Binding-site contacts:
Ligand atom O2 contacts residue 91R1 of chain 1.H at 0.9 Å (h-bond).
Ligand atom C6 contacts residue 91R1 of chain 1.H at 0.9 Å.
Ligand atom C12 contacts residue 91R1 of chain 1.H at 0.1 Å.
Ligand atom O4 contacts residue 91R1 of chain 1.H at 0.1 Å (h-bond).
Ligand atom C5 contacts residue 91R1 of chain 1.H at 0.4 Å.
Ligand atom O9 contacts residue MG1 of chain 1.E at 2.2 Å.
Ligand atom O8 contacts residue 91R1 of chain 1.H at 0.2 Å (h-bond).
Ligand atom O6 contacts residue MG1 of chain 1.E at 2.2 Å.
Ligand atom O11 contacts residue 91R1 of chain 1.H at 0.1 Å (h-bond).
Ligand atom C1 contacts residue 91R1 of chain 1.H at 0.1 Å.
Ligand atom O contacts residue 91R1 of chain 1.H at 0.1 Å (h-bond).
Ligand atom O6 contacts residue 91R1 of chain 1.H at 0.2 Å (h-bond).
Ligand atom P1 contacts residue 91R1 of chain 1.H at 0.1 Å.
Ligand atom O13 contacts residue 91R1 of chain 1.H at 0.2 Å (h-bond).
Ligand atom O7 contacts residue 91R1 of chain 1.H at 0.1 Å (h-bond).
Ligand atom P2 contacts residue 91R1 of chain 1.H at 0.1 Å.
Ligand atom C contacts residue 91R1 of chain 1.H at 0.1 Å.
Ligand atom C9 contacts residue 91R1 of chain 1.H at 0.1 Å.
Ligand atom O5 contacts residue 91R1 of chain 1.H at 0.1 Å (h-bond).
Ligand atom O12 contacts residue 91R1 of chain 1.H at 0.1 Å (h-bond).
Ligand atom O14 contacts residue 91R1 of chain 1.H at 0.2 Å (h-bond).
Ligand atom P contacts residue 91R1 of chain 1.H at 0.2 Å.
Ligand atom C3 contacts residue 91R1 of chain 1.H at 0.1 Å.
Ligand atom C8 contacts residue 91R1 of chain 1.H at 0.0 Å.
Ligand atom O15 contacts residue 91R1 of chain 1.H at 0.0 Å (h-bond).
Ligand atom C7 contacts residue 91R1 of chain 1.H at 0.3 Å.
Ligand atom O1 contacts residue 91R1 of chain 1.H at 0.2 Å (h-bond).
Ligand atom C13 contacts residue 91R1 of chain 1.H at 0.1 Å.
Ligand atom C4 contacts residue 91R1 of chain 1.H at 0.2 Å.
Ligand atom O10 contacts residue 91R1 of chain 1.H at 0.1 Å (h-bond).
Ligand atom N contacts residue 91R1 of chain 1.H at 0.1 Å (h-bond).
Ligand atom O12 contacts residue LYS371 of chain 1.A at 2.5 Å (salt-bridge).
Ligand atom O13 contacts residue MG1 of chain 1.E at 2.1 Å.
Ligand atom O3 contacts residue 91R1 of chain 1.H at 1.3 Å.
Ligand atom N1 contacts residue 91R1 of chain 1.H at 0.1 Å (h-bond).
Ligand atom C2 contacts residue 91R1 of chain 1.H at 0.1 Å.
Ligand atom O6 contacts residue MG1 of chain 1.D at 2.3 Å.
Ligand atom O9 contacts residue 91R1 of chain 1.H at 0.1 Å (h-bond).
Ligand atom C10 contacts residue 91R1 of chain 1.H at 0.1 Å.
Ligand atom C11 contacts residue 91R1 of chain 1.H at 0.1 Å.

A small-molecule ligand and the protein it binds are described below.
Small molecule (SMILES): O=[N+]([O-])c1cc(C#CC[C@@H](O)CO)cn1[C@H]1C[C@H](O)[C@@H](COP(=O)(O)OP(=O)(O)OP(=O)(O)O)O1

Sequence of chain 1.A:
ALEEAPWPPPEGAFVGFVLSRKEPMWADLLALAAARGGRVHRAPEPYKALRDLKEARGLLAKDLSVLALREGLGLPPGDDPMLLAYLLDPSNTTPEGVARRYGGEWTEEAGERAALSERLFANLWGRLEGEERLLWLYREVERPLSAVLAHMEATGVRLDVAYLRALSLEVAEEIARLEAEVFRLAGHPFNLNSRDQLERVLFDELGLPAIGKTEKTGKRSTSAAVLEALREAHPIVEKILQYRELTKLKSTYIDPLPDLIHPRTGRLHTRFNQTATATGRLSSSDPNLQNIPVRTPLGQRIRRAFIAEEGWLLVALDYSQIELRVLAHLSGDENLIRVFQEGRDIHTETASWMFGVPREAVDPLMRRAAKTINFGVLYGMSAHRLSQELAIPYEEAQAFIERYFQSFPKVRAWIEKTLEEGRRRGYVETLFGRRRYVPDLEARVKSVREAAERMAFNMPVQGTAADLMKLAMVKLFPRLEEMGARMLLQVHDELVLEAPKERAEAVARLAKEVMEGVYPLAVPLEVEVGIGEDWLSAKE